Sequence of chain 1.E:
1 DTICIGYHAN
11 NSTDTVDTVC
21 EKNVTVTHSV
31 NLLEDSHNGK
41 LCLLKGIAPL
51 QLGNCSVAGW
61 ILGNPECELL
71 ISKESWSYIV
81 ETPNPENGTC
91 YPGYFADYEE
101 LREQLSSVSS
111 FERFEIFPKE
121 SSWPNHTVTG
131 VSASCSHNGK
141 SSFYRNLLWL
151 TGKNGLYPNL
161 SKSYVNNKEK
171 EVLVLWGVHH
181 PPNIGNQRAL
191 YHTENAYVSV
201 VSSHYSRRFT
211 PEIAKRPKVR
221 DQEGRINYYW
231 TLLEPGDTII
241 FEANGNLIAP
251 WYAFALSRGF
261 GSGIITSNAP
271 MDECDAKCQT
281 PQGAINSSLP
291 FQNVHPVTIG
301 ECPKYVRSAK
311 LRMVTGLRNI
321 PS

This protein binds this small molecule.
Small molecule (SMILES): CC(=O)N[C@@H]1[C@@H](O)[C@H](O)[C@@H](CO)O[C@H]1O

Binding-site contacts:
Ligand atom C7 contacts residue ASN286 of chain 1.E at 3.8 Å.
Ligand atom C3 contacts residue ASN286 of chain 1.E at 3.8 Å.
Ligand atom N2 contacts residue ASN286 of chain 1.E at 2.9 Å (h-bond).
Ligand atom C4 contacts residue ASN286 of chain 1.E at 4.2 Å.
Ligand atom C8 contacts residue ASN286 of chain 1.E at 3.6 Å.
Ligand atom O7 contacts residue ASN286 of chain 1.E at 4.2 Å.
Ligand atom O7 contacts residue ASP275 of chain 1.E at 3.0 Å (salt-bridge).
Ligand atom C7 contacts residue ASP275 of chain 1.E at 4.1 Å.
Ligand atom O7 contacts residue ALA276 of chain 1.E at 4.2 Å.
Ligand atom C2 contacts residue ASN286 of chain 1.E at 2.5 Å.
Ligand atom O5 contacts residue ASN286 of chain 1.E at 2.4 Å (h-bond).
Ligand atom C8 contacts residue LYS277 of chain 1.E at 4.0 Å.
Ligand atom C5 contacts residue ASN286 of chain 1.E at 3.7 Å.
Ligand atom C1 contacts residue ASN286 of chain 1.E at 1.4 Å.